A protein and the small-molecule ligand that binds it are described below.
Small molecule (SMILES): CC(=O)N[C@H]1[C@H](O[C@H]2[C@H](O)[C@@H](NC(C)=O)CO[C@@H]2CO)O[C@H](CO)[C@@H](O[C@@H]2O[C@H](CO)[C@@H](O)[C@H](O)[C@@H]2O)[C@@H]1O

Sequence of chain 1.G:
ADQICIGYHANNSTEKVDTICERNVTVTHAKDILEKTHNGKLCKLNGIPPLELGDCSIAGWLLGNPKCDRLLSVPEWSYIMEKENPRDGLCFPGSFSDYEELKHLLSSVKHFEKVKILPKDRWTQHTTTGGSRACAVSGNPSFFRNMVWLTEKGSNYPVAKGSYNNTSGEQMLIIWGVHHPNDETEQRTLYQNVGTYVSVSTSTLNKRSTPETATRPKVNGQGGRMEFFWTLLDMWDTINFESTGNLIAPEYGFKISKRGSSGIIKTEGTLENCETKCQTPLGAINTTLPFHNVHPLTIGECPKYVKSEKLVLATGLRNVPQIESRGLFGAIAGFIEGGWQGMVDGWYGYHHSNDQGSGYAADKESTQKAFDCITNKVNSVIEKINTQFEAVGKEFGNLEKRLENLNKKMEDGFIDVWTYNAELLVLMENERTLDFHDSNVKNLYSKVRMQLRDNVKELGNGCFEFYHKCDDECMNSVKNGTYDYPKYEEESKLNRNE

Binding-site contacts:
Ligand atom C2 contacts residue ASN202 of chain 1.G at 2.4 Å.
Ligand atom O5 contacts residue ASN202 of chain 1.G at 2.4 Å (h-bond).
Ligand atom C6 contacts residue TRP273 of chain 1.G at 3.7 Å (hydrophobic).
Ligand atom C7 contacts residue ASN202 of chain 1.G at 3.7 Å.
Ligand atom C8 contacts residue ASN202 of chain 1.G at 4.2 Å.
Ligand atom C8 contacts residue THR204 of chain 1.G at 3.6 Å.
Ligand atom C8 contacts residue TRP273 of chain 1.G at 3.5 Å (hydrophobic).
Ligand atom O5 contacts residue TRP273 of chain 1.G at 4.2 Å.
Ligand atom C5 contacts residue ASN202 of chain 1.G at 3.7 Å.
Ligand atom O7 contacts residue THR204 of chain 1.G at 4.3 Å.
Ligand atom C8 contacts residue ASN203 of chain 1.G at 3.2 Å.
Ligand atom C4 contacts residue ASN202 of chain 1.G at 4.2 Å.
Ligand atom O4 contacts residue TRP273 of chain 1.G at 4.3 Å.
Ligand atom C3 contacts residue TRP273 of chain 1.G at 3.9 Å (hydrophobic).
Ligand atom C5 contacts residue TRP273 of chain 1.G at 4.4 Å (hydrophobic).
Ligand atom O3 contacts residue TRP273 of chain 1.G at 3.1 Å.
Ligand atom C7 contacts residue THR204 of chain 1.G at 4.3 Å.
Ligand atom N2 contacts residue ASN202 of chain 1.G at 2.9 Å (h-bond).
Ligand atom C3 contacts residue ASN202 of chain 1.G at 3.8 Å.
Ligand atom C4 contacts residue TRP273 of chain 1.G at 3.9 Å (hydrophobic).
Ligand atom C2 contacts residue TRP273 of chain 1.G at 4.1 Å (hydrophobic).
Ligand atom C1 contacts residue ASN202 of chain 1.G at 1.4 Å.